The small molecule below binds the protein below.
Small molecule (SMILES): CC(=O)N[C@@H]1[C@@H](O)[C@H](O)[C@@H](CO)O[C@H]1O

Binding-site contacts:
Ligand atom C4 contacts residue ASN212 of chain 27.K at 4.2 Å.
Ligand atom O7 contacts residue ASN212 of chain 27.K at 4.1 Å.
Ligand atom N2 contacts residue ASN212 of chain 27.K at 2.9 Å (h-bond).
Ligand atom O5 contacts residue ASN212 of chain 27.K at 2.4 Å (h-bond).
Ligand atom C5 contacts residue ASN212 of chain 27.K at 3.7 Å.
Ligand atom N2 contacts residue ILE211 of chain 27.K at 4.0 Å.
Ligand atom C1 contacts residue ASN212 of chain 27.K at 1.4 Å.
Ligand atom C2 contacts residue ASN212 of chain 27.K at 2.5 Å.
Ligand atom C3 contacts residue ASN212 of chain 27.K at 3.8 Å.
Ligand atom C1 contacts residue ILE211 of chain 27.K at 4.2 Å (hydrophobic).
Ligand atom C7 contacts residue ASN212 of chain 27.K at 3.7 Å.

Sequence of chain 27.K:
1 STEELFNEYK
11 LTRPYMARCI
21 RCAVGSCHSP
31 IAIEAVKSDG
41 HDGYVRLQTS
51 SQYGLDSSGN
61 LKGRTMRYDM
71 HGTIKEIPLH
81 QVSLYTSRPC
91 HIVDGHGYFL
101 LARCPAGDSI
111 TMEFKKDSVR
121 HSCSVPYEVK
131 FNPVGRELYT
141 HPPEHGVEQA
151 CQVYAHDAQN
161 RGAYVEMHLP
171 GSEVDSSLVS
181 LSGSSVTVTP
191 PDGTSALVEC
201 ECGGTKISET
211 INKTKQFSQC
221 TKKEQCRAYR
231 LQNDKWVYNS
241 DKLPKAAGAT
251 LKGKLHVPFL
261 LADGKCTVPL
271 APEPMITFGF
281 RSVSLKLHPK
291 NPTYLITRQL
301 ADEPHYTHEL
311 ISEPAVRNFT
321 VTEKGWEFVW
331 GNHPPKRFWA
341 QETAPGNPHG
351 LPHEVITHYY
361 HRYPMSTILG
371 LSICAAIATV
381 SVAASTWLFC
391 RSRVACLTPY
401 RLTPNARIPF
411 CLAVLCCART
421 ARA